This protein binds this small molecule.
Small molecule (SMILES): CC(=O)N[C@H]1[C@H](O[C@H]2[C@H](O)[C@@H](NC(C)=O)CO[C@@H]2CO)O[C@H](CO)[C@@H](O[C@@H]2O[C@H](CO)[C@@H](O)[C@H](O[C@@H]3O[C@H](CO)[C@@H](O)[C@H](O)[C@@H]3O)[C@@H]2O)[C@@H]1O

Sequence of chain 1.B:
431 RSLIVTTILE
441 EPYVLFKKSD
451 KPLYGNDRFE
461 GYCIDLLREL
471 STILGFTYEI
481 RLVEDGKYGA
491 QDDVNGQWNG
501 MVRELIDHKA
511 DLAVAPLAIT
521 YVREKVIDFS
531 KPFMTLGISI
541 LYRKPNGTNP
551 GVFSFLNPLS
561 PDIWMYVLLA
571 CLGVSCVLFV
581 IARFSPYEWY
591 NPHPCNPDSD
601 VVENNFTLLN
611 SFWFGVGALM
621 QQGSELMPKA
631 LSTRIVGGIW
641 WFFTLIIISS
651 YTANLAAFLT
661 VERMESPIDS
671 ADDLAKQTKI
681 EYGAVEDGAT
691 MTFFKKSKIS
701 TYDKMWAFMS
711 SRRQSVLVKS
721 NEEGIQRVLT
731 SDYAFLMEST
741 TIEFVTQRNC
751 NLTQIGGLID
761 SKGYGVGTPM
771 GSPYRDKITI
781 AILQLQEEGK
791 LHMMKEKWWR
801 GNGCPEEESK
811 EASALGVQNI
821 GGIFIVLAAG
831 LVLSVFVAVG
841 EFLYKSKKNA

Binding-site contacts:
Ligand atom C8 contacts residue ASP732 of chain 1.B at 4.1 Å.
Ligand atom C4 contacts residue ASN546 of chain 1.B at 4.3 Å.
Ligand atom O4 contacts residue ARG543 of chain 1.B at 3.9 Å.
Ligand atom C1 contacts residue ARG543 of chain 1.B at 3.3 Å.
Ligand atom C1 contacts residue THR548 of chain 1.B at 3.7 Å.
Ligand atom O5 contacts residue ASN546 of chain 1.B at 2.5 Å (h-bond).
Ligand atom C4 contacts residue THR730 of chain 1.B at 4.1 Å.
Ligand atom O5 contacts residue THR730 of chain 1.B at 3.9 Å.
Ligand atom C5 contacts residue LEU729 of chain 1.B at 4.2 Å (hydrophobic).
Ligand atom O7 contacts residue NAG1 of chain 1.G at 3.3 Å.
Ligand atom C6 contacts residue ARG543 of chain 1.B at 3.5 Å.
Ligand atom N2 contacts residue ASN546 of chain 1.B at 2.6 Å (h-bond).
Ligand atom C6 contacts residue THR730 of chain 1.B at 4.4 Å.
Ligand atom O4 contacts residue LEU729 of chain 1.B at 4.2 Å.
Ligand atom C3 contacts residue ASN546 of chain 1.B at 3.7 Å.
Ligand atom C7 contacts residue ASN546 of chain 1.B at 3.2 Å.
Ligand atom C3 contacts residue THR730 of chain 1.B at 4.3 Å.
Ligand atom O6 contacts residue ARG543 of chain 1.B at 4.2 Å.
Ligand atom O2 contacts residue THR730 of chain 1.B at 3.6 Å.
Ligand atom C2 contacts residue ASN546 of chain 1.B at 2.4 Å.
Ligand atom O4 contacts residue THR730 of chain 1.B at 3.8 Å.
Ligand atom C4 contacts residue ARG543 of chain 1.B at 3.7 Å.
Ligand atom C5 contacts residue ASN546 of chain 1.B at 3.8 Å.
Ligand atom O5 contacts residue ARG543 of chain 1.B at 4.0 Å.
Ligand atom C2 contacts residue ARG543 of chain 1.B at 4.0 Å.
Ligand atom C3 contacts residue ARG543 of chain 1.B at 4.3 Å.
Ligand atom O6 contacts residue ASN546 of chain 1.B at 4.4 Å.
Ligand atom O7 contacts residue ASN546 of chain 1.B at 3.4 Å (h-bond).
Ligand atom O3 contacts residue THR730 of chain 1.B at 3.6 Å.
Ligand atom C7 contacts residue NAG1 of chain 1.G at 4.5 Å.
Ligand atom O5 contacts residue THR548 of chain 1.B at 4.5 Å.
Ligand atom C1 contacts residue ASN546 of chain 1.B at 1.5 Å.
Ligand atom C8 contacts residue ASN546 of chain 1.B at 4.2 Å.
Ligand atom C2 contacts residue THR730 of chain 1.B at 4.5 Å.
Ligand atom N2 contacts residue ARG543 of chain 1.B at 3.7 Å.
Ligand atom C5 contacts residue ARG543 of chain 1.B at 4.0 Å.
Ligand atom O7 contacts residue ASN751 of chain 1.B at 4.0 Å.